Sequence of chain 1.M:
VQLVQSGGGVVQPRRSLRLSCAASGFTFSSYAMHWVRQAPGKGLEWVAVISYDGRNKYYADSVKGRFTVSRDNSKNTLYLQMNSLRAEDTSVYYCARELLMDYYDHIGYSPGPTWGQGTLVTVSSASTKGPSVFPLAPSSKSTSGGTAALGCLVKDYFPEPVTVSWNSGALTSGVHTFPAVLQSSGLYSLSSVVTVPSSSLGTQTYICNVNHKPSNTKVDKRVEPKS

Binding-site contacts:
Ligand atom C3 contacts residue ARG225 of chain 1.A at 3.8 Å.
Ligand atom C7 contacts residue ASN91 of chain 1.A at 3.1 Å.
Ligand atom O7 contacts residue ALA139 of chain 1.A at 4.2 Å.
Ligand atom C8 contacts residue CYS140 of chain 1.A at 4.2 Å (hydrophobic).
Ligand atom C8 contacts residue SER141 of chain 1.A at 3.9 Å.
Ligand atom C5 contacts residue ASN91 of chain 1.A at 3.7 Å.
Ligand atom C5 contacts residue ARG56 of chain 1.M at 4.3 Å.
Ligand atom C8 contacts residue GLU70 of chain 1.A at 3.6 Å.
Ligand atom O7 contacts residue ARG225 of chain 1.A at 3.2 Å (salt-bridge).
Ligand atom N2 contacts residue ASN91 of chain 1.A at 2.5 Å (h-bond).
Ligand atom C4 contacts residue ARG225 of chain 1.A at 4.1 Å.
Ligand atom C7 contacts residue GLU70 of chain 1.A at 3.9 Å.
Ligand atom C8 contacts residue CYS94 of chain 1.A at 3.9 Å (hydrophobic).
Ligand atom N2 contacts residue ARG225 of chain 1.A at 4.1 Å.
Ligand atom C8 contacts residue ASN91 of chain 1.A at 4.3 Å.
Ligand atom C3 contacts residue ASN91 of chain 1.A at 3.5 Å.
Ligand atom O7 contacts residue ASN91 of chain 1.A at 3.4 Å (h-bond).
Ligand atom C8 contacts residue ARG225 of chain 1.A at 4.1 Å.
Ligand atom O5 contacts residue ASN91 of chain 1.A at 2.4 Å (h-bond).
Ligand atom C4 contacts residue ARG56 of chain 1.M at 4.2 Å.
Ligand atom C7 contacts residue ASN68 of chain 1.A at 3.7 Å.
Ligand atom O7 contacts residue CYS94 of chain 1.A at 3.3 Å.
Ligand atom C1 contacts residue ASN91 of chain 1.A at 1.4 Å.
Ligand atom O4 contacts residue ARG56 of chain 1.M at 3.2 Å (salt-bridge).
Ligand atom N2 contacts residue GLU70 of chain 1.A at 3.4 Å.
Ligand atom O6 contacts residue ARG225 of chain 1.A at 4.2 Å.
Ligand atom C1 contacts residue GLU70 of chain 1.A at 4.3 Å.
Ligand atom C6 contacts residue ARG225 of chain 1.A at 4.3 Å.
Ligand atom C7 contacts residue ARG225 of chain 1.A at 3.5 Å.
Ligand atom O5 contacts residue GLU90 of chain 1.A at 4.3 Å.
Ligand atom O6 contacts residue GLU90 of chain 1.A at 2.6 Å (salt-bridge).
Ligand atom O5 contacts residue ARG225 of chain 1.A at 3.9 Å.
Ligand atom C7 contacts residue CYS94 of chain 1.A at 4.0 Å (hydrophobic).
Ligand atom C8 contacts residue ASN68 of chain 1.A at 3.3 Å.
Ligand atom C6 contacts residue GLU90 of chain 1.A at 3.3 Å.
Ligand atom O7 contacts residue ASN68 of chain 1.A at 3.4 Å (h-bond).
Ligand atom C4 contacts residue ASN91 of chain 1.A at 4.1 Å.
Ligand atom C2 contacts residue ARG225 of chain 1.A at 4.3 Å.
Ligand atom O3 contacts residue ARG225 of chain 1.A at 2.7 Å (salt-bridge).
Ligand atom C2 contacts residue ASN91 of chain 1.A at 2.1 Å.

Sequence of chain 1.A:
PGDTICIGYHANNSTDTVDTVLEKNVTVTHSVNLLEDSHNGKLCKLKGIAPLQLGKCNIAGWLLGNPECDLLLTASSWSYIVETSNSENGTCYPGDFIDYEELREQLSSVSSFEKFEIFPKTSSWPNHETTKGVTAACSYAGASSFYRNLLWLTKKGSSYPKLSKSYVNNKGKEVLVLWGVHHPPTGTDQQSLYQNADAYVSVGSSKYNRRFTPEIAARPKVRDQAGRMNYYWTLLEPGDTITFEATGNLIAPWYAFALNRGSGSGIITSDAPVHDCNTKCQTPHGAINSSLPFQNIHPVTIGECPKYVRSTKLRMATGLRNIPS

This small molecule binds to this protein.
Small molecule (SMILES): CC(=O)N[C@H]1[C@H](O[C@H]2[C@H](O)[C@@H](NC(C)=O)CO[C@@H]2CO)O[C@H](CO)[C@@H](O[C@@H]2O[C@H](CO)[C@@H](O)[C@H](O)[C@@H]2O)[C@@H]1O